Sequence of chain 1.A:
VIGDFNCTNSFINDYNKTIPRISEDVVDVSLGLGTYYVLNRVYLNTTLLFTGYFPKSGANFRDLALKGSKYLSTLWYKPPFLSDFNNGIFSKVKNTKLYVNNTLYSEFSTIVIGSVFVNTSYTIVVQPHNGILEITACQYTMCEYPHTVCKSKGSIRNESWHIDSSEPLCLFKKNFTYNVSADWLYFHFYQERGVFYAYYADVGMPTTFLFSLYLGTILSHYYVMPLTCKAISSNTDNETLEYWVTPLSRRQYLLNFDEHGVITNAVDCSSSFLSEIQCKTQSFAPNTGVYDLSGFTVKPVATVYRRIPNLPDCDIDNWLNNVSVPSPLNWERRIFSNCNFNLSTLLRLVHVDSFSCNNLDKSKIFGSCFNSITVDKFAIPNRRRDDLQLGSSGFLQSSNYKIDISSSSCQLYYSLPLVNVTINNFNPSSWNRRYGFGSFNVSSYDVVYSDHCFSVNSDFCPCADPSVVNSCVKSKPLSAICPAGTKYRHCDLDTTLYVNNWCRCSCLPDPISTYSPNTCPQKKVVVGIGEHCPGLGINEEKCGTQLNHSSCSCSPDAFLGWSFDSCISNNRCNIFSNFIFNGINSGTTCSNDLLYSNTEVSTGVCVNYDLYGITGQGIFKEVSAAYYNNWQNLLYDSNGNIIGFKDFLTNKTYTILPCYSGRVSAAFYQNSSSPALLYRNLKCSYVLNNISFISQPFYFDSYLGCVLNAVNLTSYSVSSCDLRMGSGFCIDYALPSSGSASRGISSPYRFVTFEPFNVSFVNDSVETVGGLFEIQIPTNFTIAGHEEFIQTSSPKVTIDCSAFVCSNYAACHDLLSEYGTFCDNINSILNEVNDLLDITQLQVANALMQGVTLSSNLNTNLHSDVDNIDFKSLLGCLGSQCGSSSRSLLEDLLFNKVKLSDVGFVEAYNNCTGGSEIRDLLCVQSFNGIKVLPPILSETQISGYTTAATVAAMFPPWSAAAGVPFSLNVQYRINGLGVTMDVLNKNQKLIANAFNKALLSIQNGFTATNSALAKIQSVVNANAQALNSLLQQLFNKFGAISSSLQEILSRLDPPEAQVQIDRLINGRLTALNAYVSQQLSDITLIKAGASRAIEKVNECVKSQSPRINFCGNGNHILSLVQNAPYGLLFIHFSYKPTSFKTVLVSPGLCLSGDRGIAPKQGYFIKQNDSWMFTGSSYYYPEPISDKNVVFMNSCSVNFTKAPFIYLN

A small-molecule ligand and the protein it binds are described below.
Small molecule (SMILES): CC(=O)N[C@@H]1[C@@H](O)[C@H](O)[C@@H](CO)O[C@H]1O

Binding-site contacts:
Ligand atom C1 contacts residue ASN58 of chain 1.A at 1.4 Å.
Ligand atom O7 contacts residue ASN58 of chain 1.A at 4.1 Å.
Ligand atom C8 contacts residue GLU272 of chain 1.A at 3.5 Å.
Ligand atom N2 contacts residue ASN58 of chain 1.A at 2.9 Å (h-bond).
Ligand atom C4 contacts residue ASN58 of chain 1.A at 4.3 Å.
Ligand atom C7 contacts residue ASN58 of chain 1.A at 3.7 Å.
Ligand atom C3 contacts residue ASN58 of chain 1.A at 3.8 Å.
Ligand atom C6 contacts residue ASN58 of chain 1.A at 4.4 Å.
Ligand atom C5 contacts residue ASN58 of chain 1.A at 3.7 Å.
Ligand atom C7 contacts residue GLU272 of chain 1.A at 4.3 Å.
Ligand atom C2 contacts residue ASN58 of chain 1.A at 2.5 Å.
Ligand atom O5 contacts residue ASN58 of chain 1.A at 2.5 Å (h-bond).